The small molecule below binds the protein below.
Small molecule (SMILES): CC(=O)N[C@@H]1[C@@H](O)[C@H](O)[C@@H](CO)O[C@H]1O

Binding-site contacts:
Ligand atom O5 contacts residue ASN340 of chain 1.D at 2.4 Å (h-bond).
Ligand atom O7 contacts residue GLN336 of chain 1.D at 3.4 Å (h-bond).
Ligand atom C7 contacts residue GLN336 of chain 1.D at 3.8 Å.
Ligand atom O7 contacts residue ASN340 of chain 1.D at 3.8 Å.
Ligand atom O3 contacts residue ASN340 of chain 1.D at 3.8 Å.
Ligand atom C3 contacts residue ASN340 of chain 1.D at 3.8 Å.
Ligand atom C2 contacts residue ASN340 of chain 1.D at 2.6 Å.
Ligand atom C1 contacts residue ASN340 of chain 1.D at 1.5 Å.
Ligand atom O7 contacts residue PHE337 of chain 1.D at 3.4 Å (h-bond).
Ligand atom C3 contacts residue PHE337 of chain 1.D at 4.2 Å (hydrophobic).
Ligand atom O3 contacts residue PHE337 of chain 1.D at 3.7 Å.
Ligand atom C4 contacts residue ASN340 of chain 1.D at 4.3 Å.
Ligand atom O7 contacts residue VAL339 of chain 1.D at 3.7 Å.
Ligand atom C2 contacts residue PHE337 of chain 1.D at 4.0 Å (hydrophobic).
Ligand atom C7 contacts residue ASN340 of chain 1.D at 3.7 Å.
Ligand atom C7 contacts residue PHE337 of chain 1.D at 4.3 Å (hydrophobic).
Ligand atom C5 contacts residue ASN340 of chain 1.D at 3.7 Å.
Ligand atom N2 contacts residue ASN340 of chain 1.D at 3.3 Å (h-bond).
Ligand atom C8 contacts residue GLN336 of chain 1.D at 4.1 Å.

Sequence of chain 1.D:
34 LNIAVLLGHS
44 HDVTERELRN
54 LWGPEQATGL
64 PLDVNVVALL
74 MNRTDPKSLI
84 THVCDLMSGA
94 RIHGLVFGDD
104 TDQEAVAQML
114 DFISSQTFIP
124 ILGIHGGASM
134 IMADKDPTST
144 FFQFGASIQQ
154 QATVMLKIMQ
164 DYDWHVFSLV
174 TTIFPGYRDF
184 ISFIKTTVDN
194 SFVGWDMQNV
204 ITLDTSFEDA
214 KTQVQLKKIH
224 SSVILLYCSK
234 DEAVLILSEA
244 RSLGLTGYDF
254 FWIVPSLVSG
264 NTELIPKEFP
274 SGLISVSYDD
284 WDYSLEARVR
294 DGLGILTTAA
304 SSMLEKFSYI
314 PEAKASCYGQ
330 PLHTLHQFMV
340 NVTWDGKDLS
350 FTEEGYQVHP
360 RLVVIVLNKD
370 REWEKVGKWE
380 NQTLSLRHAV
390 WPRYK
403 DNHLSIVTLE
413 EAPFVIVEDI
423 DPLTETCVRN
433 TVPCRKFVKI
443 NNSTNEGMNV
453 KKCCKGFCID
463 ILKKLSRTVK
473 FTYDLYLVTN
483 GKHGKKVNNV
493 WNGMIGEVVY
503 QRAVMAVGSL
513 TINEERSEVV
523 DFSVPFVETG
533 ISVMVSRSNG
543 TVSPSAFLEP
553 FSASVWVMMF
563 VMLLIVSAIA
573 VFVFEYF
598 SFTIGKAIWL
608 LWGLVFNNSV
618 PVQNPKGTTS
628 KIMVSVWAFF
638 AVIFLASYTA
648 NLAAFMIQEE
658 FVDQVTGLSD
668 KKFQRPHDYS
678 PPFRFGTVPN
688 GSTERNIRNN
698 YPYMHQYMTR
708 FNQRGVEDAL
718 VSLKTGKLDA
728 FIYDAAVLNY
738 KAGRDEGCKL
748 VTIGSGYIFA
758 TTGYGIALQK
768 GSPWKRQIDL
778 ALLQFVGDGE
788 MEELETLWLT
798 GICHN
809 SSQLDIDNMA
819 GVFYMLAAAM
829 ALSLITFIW